Sequence of chain 1.A:
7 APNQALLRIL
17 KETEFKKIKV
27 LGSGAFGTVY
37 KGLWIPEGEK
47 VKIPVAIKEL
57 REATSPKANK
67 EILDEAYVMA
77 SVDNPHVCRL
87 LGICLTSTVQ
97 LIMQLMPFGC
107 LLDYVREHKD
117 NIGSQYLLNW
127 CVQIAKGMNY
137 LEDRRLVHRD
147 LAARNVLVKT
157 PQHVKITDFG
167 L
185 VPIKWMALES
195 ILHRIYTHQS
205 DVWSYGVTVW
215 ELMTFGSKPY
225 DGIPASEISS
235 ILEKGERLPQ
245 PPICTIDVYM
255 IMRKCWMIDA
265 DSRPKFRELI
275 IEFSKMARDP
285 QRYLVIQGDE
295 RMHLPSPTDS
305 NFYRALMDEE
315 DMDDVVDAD

This small molecule binds to this protein.
Small molecule (SMILES): Nc1ncnc2c1ncn2[C@@H]1O[C@H](CO[P](=O)(O)O[P](=O)(O)NP(=O)(O)O)[C@@H](O)[C@H]1O

Binding-site contacts:
Ligand atom O2A contacts residue LYS54 of chain 1.A at 2.7 Å (salt-bridge).
Ligand atom O3A contacts residue MG1 of chain 1.C at 3.6 Å.
Ligand atom C6 contacts residue ALA52 of chain 1.A at 3.7 Å (hydrophobic).
Ligand atom O3G contacts residue ARG150 of chain 1.A at 2.9 Å (salt-bridge).
Ligand atom PA contacts residue LYS54 of chain 1.A at 3.7 Å.
Ligand atom PG contacts residue ARG150 of chain 1.A at 3.6 Å.
Ligand atom O3A contacts residue GLY30 of chain 1.A at 3.3 Å.
Ligand atom C8 contacts residue VAL35 of chain 1.A at 3.7 Å (hydrophobic).
Ligand atom O2G contacts residue GLY30 of chain 1.A at 3.5 Å.
Ligand atom O2B contacts residue ARG150 of chain 1.A at 3.5 Å.
Ligand atom C5' contacts residue SER29 of chain 1.A at 3.5 Å.
Ligand atom O1A contacts residue GLY33 of chain 1.A at 3.6 Å.
Ligand atom O1G contacts residue ALA31 of chain 1.A at 3.7 Å.
Ligand atom O1A contacts residue GLY30 of chain 1.A at 3.4 Å (h-bond).
Ligand atom N6 contacts residue GLN100 of chain 1.A at 2.9 Å (h-bond).
Ligand atom O1B contacts residue MG1 of chain 1.C at 1.9 Å.
Ligand atom O2' contacts residue CYS106 of chain 1.A at 3.6 Å (h-bond).
Ligand atom C2 contacts residue MET102 of chain 1.A at 3.4 Å (hydrophobic).
Ligand atom N7 contacts residue 57N1 of chain 1.E at 3.6 Å.
Ligand atom N3B contacts residue ARG150 of chain 1.A at 3.2 Å (salt-bridge).
Ligand atom PA contacts residue VAL35 of chain 1.A at 3.7 Å.
Ligand atom O3G contacts residue ASP146 of chain 1.A at 2.6 Å (salt-bridge).
Ligand atom O1B contacts residue ASN151 of chain 1.A at 2.9 Å (h-bond).
Ligand atom O4' contacts residue VAL35 of chain 1.A at 3.5 Å.
Ligand atom O3A contacts residue SER29 of chain 1.A at 3.4 Å (h-bond).
Ligand atom N6 contacts residue MET99 of chain 1.A at 3.4 Å (h-bond).
Ligand atom N6 contacts residue LEU153 of chain 1.A at 3.4 Å.
Ligand atom O5' contacts residue VAL35 of chain 1.A at 3.2 Å.
Ligand atom O2A contacts residue ASP164 of chain 1.A at 2.8 Å (salt-bridge).
Ligand atom O2A contacts residue MG1 of chain 1.C at 2.2 Å.
Ligand atom N1 contacts residue MET102 of chain 1.A at 3.0 Å (h-bond).
Ligand atom O2G contacts residue ALA31 of chain 1.A at 2.9 Å (h-bond).
Ligand atom O1A contacts residue LYS54 of chain 1.A at 3.4 Å.
Ligand atom C5' contacts residue VAL35 of chain 1.A at 3.6 Å (hydrophobic).
Ligand atom O1A contacts residue VAL35 of chain 1.A at 3.2 Å.
Ligand atom PA contacts residue MG1 of chain 1.C at 3.3 Å.
Ligand atom O3G contacts residue ASN151 of chain 1.A at 3.6 Å.
Ligand atom N6 contacts residue ALA52 of chain 1.A at 3.4 Å.
Ligand atom PB contacts residue MG1 of chain 1.C at 3.2 Å.
Ligand atom C6 contacts residue LEU153 of chain 1.A at 3.5 Å (hydrophobic).